Sequence of chain 1.A:
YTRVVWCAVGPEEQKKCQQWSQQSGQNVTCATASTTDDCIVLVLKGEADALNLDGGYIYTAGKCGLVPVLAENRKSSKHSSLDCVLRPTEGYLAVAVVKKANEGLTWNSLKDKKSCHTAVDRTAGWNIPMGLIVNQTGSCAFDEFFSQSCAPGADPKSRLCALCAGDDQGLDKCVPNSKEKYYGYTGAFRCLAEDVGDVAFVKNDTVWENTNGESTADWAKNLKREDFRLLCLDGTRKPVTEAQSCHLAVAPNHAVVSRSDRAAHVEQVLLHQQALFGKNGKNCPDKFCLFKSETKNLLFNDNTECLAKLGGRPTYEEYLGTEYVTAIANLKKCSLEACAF

A protein and the small-molecule ligand that binds it are described below.
Small molecule (SMILES): CC(=O)N[C@H]1[C@H](O[C@H]2[C@H](O)[C@@H](NC(C)=O)CO[C@@H]2CO)O[C@H](CO)[C@@H](O)[C@@H]1O

Binding-site contacts:
Ligand atom C7 contacts residue ASN204 of chain 1.A at 3.7 Å.
Ligand atom C5 contacts residue TRP208 of chain 1.A at 3.9 Å (hydrophobic).
Ligand atom C6 contacts residue TRP208 of chain 1.A at 4.0 Å (hydrophobic).
Ligand atom O7 contacts residue GLN244 of chain 1.A at 4.1 Å.
Ligand atom C7 contacts residue TRP208 of chain 1.A at 4.4 Å (hydrophobic).
Ligand atom C6 contacts residue ASN204 of chain 1.A at 4.5 Å.
Ligand atom O6 contacts residue GLU209 of chain 1.A at 4.1 Å.
Ligand atom O6 contacts residue LYS75 of chain 1.A at 4.3 Å.
Ligand atom O6 contacts residue ASN204 of chain 1.A at 4.4 Å.
Ligand atom C5 contacts residue ASN204 of chain 1.A at 3.5 Å.
Ligand atom C3 contacts residue ASN204 of chain 1.A at 4.0 Å.
Ligand atom C7 contacts residue LEU93 of chain 1.A at 4.2 Å (hydrophobic).
Ligand atom O7 contacts residue TRP208 of chain 1.A at 3.7 Å.
Ligand atom O7 contacts residue ASN204 of chain 1.A at 3.6 Å (h-bond).
Ligand atom C8 contacts residue GLN244 of chain 1.A at 3.5 Å.
Ligand atom C1 contacts residue ASP205 of chain 1.A at 4.3 Å.
Ligand atom C8 contacts residue ALA243 of chain 1.A at 4.0 Å (hydrophobic).
Ligand atom N2 contacts residue ASN204 of chain 1.A at 3.3 Å (h-bond).
Ligand atom O7 contacts residue ARG225 of chain 1.A at 4.4 Å.
Ligand atom C7 contacts residue ALA243 of chain 1.A at 4.5 Å (hydrophobic).
Ligand atom C8 contacts residue GLU214 of chain 1.A at 3.9 Å.
Ligand atom O5 contacts residue ASN204 of chain 1.A at 2.2 Å (h-bond).
Ligand atom O5 contacts residue ASP205 of chain 1.A at 3.5 Å (salt-bridge).
Ligand atom C2 contacts residue ASN204 of chain 1.A at 2.8 Å.
Ligand atom O7 contacts residue LEU93 of chain 1.A at 3.7 Å.
Ligand atom C1 contacts residue TRP208 of chain 1.A at 4.4 Å (hydrophobic).
Ligand atom C5 contacts residue ASP205 of chain 1.A at 4.4 Å.
Ligand atom C4 contacts residue ASN204 of chain 1.A at 4.3 Å.
Ligand atom C7 contacts residue GLN244 of chain 1.A at 4.4 Å.
Ligand atom C6 contacts residue ASP205 of chain 1.A at 4.0 Å.
Ligand atom C8 contacts residue LEU93 of chain 1.A at 4.1 Å (hydrophobic).
Ligand atom C1 contacts residue ASN204 of chain 1.A at 1.4 Å.
Ligand atom O5 contacts residue TRP208 of chain 1.A at 4.1 Å.
Ligand atom O6 contacts residue ASP205 of chain 1.A at 2.6 Å (salt-bridge).